A small-molecule ligand and the protein it binds are described below.
Small molecule (SMILES): O=C1NCCc2[nH]c(-c3ccnc(-c4cnc5ccccc5c4)c3)cc21

Sequence of chain 1.K:
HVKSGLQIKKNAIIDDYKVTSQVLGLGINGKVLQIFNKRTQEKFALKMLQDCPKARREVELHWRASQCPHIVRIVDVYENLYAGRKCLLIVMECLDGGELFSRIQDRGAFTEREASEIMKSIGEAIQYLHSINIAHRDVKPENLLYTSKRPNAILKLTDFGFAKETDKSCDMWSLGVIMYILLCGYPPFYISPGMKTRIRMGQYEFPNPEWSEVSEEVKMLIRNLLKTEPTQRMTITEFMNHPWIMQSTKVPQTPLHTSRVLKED

Binding-site contacts:
Ligand atom C18 contacts residue LEU103 of chain 1.K at 3.0 Å (hydrophobic).
Ligand atom N1 contacts residue VAL40 of chain 1.K at 3.9 Å.
Ligand atom C18 contacts residue LEU32 of chain 1.K at 3.6 Å (hydrophobic).
Ligand atom C14 contacts residue LEU32 of chain 1.K at 3.8 Å (hydrophobic).
Ligand atom C13 contacts residue LEU32 of chain 1.K at 3.7 Å (hydrophobic).
Ligand atom C21 contacts residue LEU103 of chain 1.K at 3.9 Å (hydrophobic).
Ligand atom C8 contacts residue ASN153 of chain 1.K at 3.7 Å.
Ligand atom C8 contacts residue GLY35 of chain 1.K at 3.3 Å.
Ligand atom N7 contacts residue GLY35 of chain 1.K at 3.5 Å.
Ligand atom N16 contacts residue ASP104 of chain 1.K at 3.6 Å.
Ligand atom C4 contacts residue VAL40 of chain 1.K at 3.7 Å (hydrophobic).
Ligand atom C19 contacts residue LEU155 of chain 1.K at 3.9 Å (hydrophobic).
Ligand atom C22 contacts residue ASP104 of chain 1.K at 3.8 Å.
Ligand atom O26 contacts residue ASP169 of chain 1.K at 3.8 Å.
Ligand atom C9 contacts residue GLY35 of chain 1.K at 3.5 Å.
Ligand atom C9 contacts residue LEU34 of chain 1.K at 3.7 Å (hydrophobic).
Ligand atom O26 contacts residue MET100 of chain 1.K at 3.7 Å.
Ligand atom C20 contacts residue LEU103 of chain 1.K at 3.8 Å (hydrophobic).
Ligand atom C10 contacts residue CYS102 of chain 1.K at 3.8 Å (hydrophobic).
Ligand atom C5 contacts residue VAL40 of chain 1.K at 3.6 Å (hydrophobic).
Ligand atom C11 contacts residue ALA53 of chain 1.K at 3.5 Å (hydrophobic).
Ligand atom N7 contacts residue ASP169 of chain 1.K at 3.3 Å.
Ligand atom C13 contacts residue LEU155 of chain 1.K at 3.6 Å (hydrophobic).
Ligand atom C14 contacts residue LEU103 of chain 1.K at 3.4 Å (hydrophobic).
Ligand atom C17 contacts residue LEU32 of chain 1.K at 3.4 Å (hydrophobic).
Ligand atom C17 contacts residue LEU103 of chain 1.K at 3.2 Å (hydrophobic).
Ligand atom C17 contacts residue CYS102 of chain 1.K at 3.6 Å (hydrophobic).
Ligand atom O26 contacts residue LYS55 of chain 1.K at 3.5 Å.
Ligand atom C19 contacts residue LEU103 of chain 1.K at 3.4 Å (hydrophobic).
Ligand atom C10 contacts residue GLU101 of chain 1.K at 3.5 Å.
Ligand atom C17 contacts residue ASP104 of chain 1.K at 3.9 Å.
Ligand atom N16 contacts residue LEU103 of chain 1.K at 3.6 Å.
Ligand atom C10 contacts residue ALA53 of chain 1.K at 3.4 Å (hydrophobic).
Ligand atom C19 contacts residue LEU32 of chain 1.K at 3.4 Å (hydrophobic).
Ligand atom C8 contacts residue ASP169 of chain 1.K at 3.8 Å.
Ligand atom N15 contacts residue CYS102 of chain 1.K at 3.7 Å.
Ligand atom N15 contacts residue LEU103 of chain 1.K at 2.9 Å (h-bond).
Ligand atom C20 contacts residue LEU32 of chain 1.K at 3.9 Å (hydrophobic).
Ligand atom C25 contacts residue GLY106 of chain 1.K at 3.9 Å.
Ligand atom C10 contacts residue LEU103 of chain 1.K at 3.1 Å (hydrophobic).